Binding-site contacts:
Ligand atom O contacts residue VAL92 of chain 1.D at 4.1 Å.
Ligand atom C6 contacts residue ILE40 of chain 1.D at 4.3 Å (hydrophobic).
Ligand atom C10 contacts residue TYR85 of chain 1.D at 4.5 Å (hydrophobic).
Ligand atom C6 contacts residue VAL92 of chain 1.D at 4.0 Å (hydrophobic).
Ligand atom C4 contacts residue ASN86 of chain 1.D at 3.6 Å.
Ligand atom O contacts residue ALA82 of chain 1.D at 4.1 Å.
Ligand atom N1 contacts residue TYR85 of chain 1.D at 4.0 Å.
Ligand atom N2 contacts residue PRO28 of chain 1.D at 3.6 Å.
Ligand atom C3 contacts residue TYR43 of chain 1.D at 3.6 Å (hydrophobic).
Ligand atom C8 contacts residue LEU38 of chain 1.D at 4.2 Å (hydrophobic).
Ligand atom C10 contacts residue VAL92 of chain 1.D at 4.2 Å (hydrophobic).
Ligand atom C10 contacts residue ASN86 of chain 1.D at 3.7 Å.
Ligand atom C5 contacts residue VAL92 of chain 1.D at 3.9 Å (hydrophobic).
Ligand atom C3 contacts residue ILE40 of chain 1.D at 4.1 Å (hydrophobic).
Ligand atom C6 contacts residue PRO28 of chain 1.D at 4.4 Å (hydrophobic).
Ligand atom C1 contacts residue VAL92 of chain 1.D at 4.3 Å (hydrophobic).
Ligand atom C4 contacts residue TYR43 of chain 1.D at 4.0 Å (hydrophobic).
Ligand atom C8 contacts residue ILE40 of chain 1.D at 4.3 Å (hydrophobic).
Ligand atom C5 contacts residue ILE40 of chain 1.D at 4.0 Å (hydrophobic).
Ligand atom C2 contacts residue VAL33 of chain 1.D at 3.7 Å (hydrophobic).
Ligand atom N1 contacts residue VAL92 of chain 1.D at 3.7 Å.
Ligand atom C1 contacts residue PHE29 of chain 1.D at 3.9 Å (hydrophobic).
Ligand atom O contacts residue TYR43 of chain 1.D at 3.8 Å.
Ligand atom C9 contacts residue ILE40 of chain 1.D at 3.9 Å (hydrophobic).
Ligand atom C5 contacts residue ASN86 of chain 1.D at 3.8 Å.
Ligand atom O contacts residue TYR85 of chain 1.D at 3.8 Å.
Ligand atom N1 contacts residue ILE40 of chain 1.D at 4.4 Å.
Ligand atom N2 contacts residue VAL92 of chain 1.D at 4.2 Å.
Ligand atom N1 contacts residue ASN86 of chain 1.D at 3.0 Å (h-bond).
Ligand atom O contacts residue ASN86 of chain 1.D at 2.8 Å (h-bond).
Ligand atom C1 contacts residue PRO28 of chain 1.D at 3.3 Å (hydrophobic).
Ligand atom C4 contacts residue VAL92 of chain 1.D at 4.0 Å (hydrophobic).
Ligand atom C1 contacts residue VAL33 of chain 1.D at 4.2 Å (hydrophobic).
Ligand atom C7 contacts residue LEU38 of chain 1.D at 4.0 Å (hydrophobic).
Ligand atom C3 contacts residue VAL33 of chain 1.D at 3.7 Å (hydrophobic).
Ligand atom C4 contacts residue TYR85 of chain 1.D at 4.0 Å (hydrophobic).
Ligand atom C2 contacts residue PRO28 of chain 1.D at 3.6 Å (hydrophobic).
Ligand atom C10 contacts residue ILE40 of chain 1.D at 3.8 Å (hydrophobic).

Sequence of chain 1.D:
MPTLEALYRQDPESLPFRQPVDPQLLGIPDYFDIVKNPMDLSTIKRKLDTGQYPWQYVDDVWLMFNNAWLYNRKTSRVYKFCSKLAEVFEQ

A protein and the small-molecule ligand that binds it are described below.
Small molecule (SMILES): C[C@@H]1CC(=O)Nc2ccccc2N1